The small molecule below binds the protein below.
Small molecule (SMILES): Nc1nc(-c2ccc(O)cc2)cc(N(Cc2ccccn2)Cc2ccccn2)n1

Sequence of chain 1.A:
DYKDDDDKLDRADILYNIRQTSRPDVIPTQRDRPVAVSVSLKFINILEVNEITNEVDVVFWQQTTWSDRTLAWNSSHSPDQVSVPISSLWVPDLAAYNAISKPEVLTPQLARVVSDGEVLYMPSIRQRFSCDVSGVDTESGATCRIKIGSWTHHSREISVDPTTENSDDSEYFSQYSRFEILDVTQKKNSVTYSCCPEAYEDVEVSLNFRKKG

Binding-site contacts:
Ligand atom C05 contacts residue GLN63 of chain 1.B at 3.6 Å.
Ligand atom C14 contacts residue LEU120 of chain 1.B at 3.5 Å (hydrophobic).
Ligand atom O01 contacts residue THR65 of chain 1.B at 3.2 Å (h-bond).
Ligand atom C10 contacts residue GLN63 of chain 1.B at 3.1 Å.
Ligand atom N03 contacts residue GLN63 of chain 1.B at 3.1 Å (h-bond).
Ligand atom C08 contacts residue GLN63 of chain 1.B at 3.7 Å.
Ligand atom N03 contacts residue MET122 of chain 1.B at 3.5 Å (h-bond).
Ligand atom C04 contacts residue CYS196 of chain 1.A at 3.5 Å (hydrophobic).
Ligand atom C20 contacts residue TRP151 of chain 1.A at 3.6 Å (hydrophobic).
Ligand atom N01 contacts residue TYR172 of chain 1.B at 3.0 Å (h-bond).
Ligand atom N01 contacts residue TYR193 of chain 1.A at 3.5 Å.
Ligand atom C07 contacts residue LEU120 of chain 1.B at 3.5 Å (hydrophobic).
Ligand atom C14 contacts residue ARG112 of chain 1.B at 3.6 Å.
Ligand atom N06 contacts residue MET122 of chain 1.B at 3.4 Å.
Ligand atom C01 contacts residue CYS195 of chain 1.A at 3.7 Å (hydrophobic).
Ligand atom C11 contacts residue TYR200 of chain 1.A at 3.3 Å (hydrophobic).
Ligand atom C03 contacts residue MET122 of chain 1.B at 3.8 Å (hydrophobic).
Ligand atom N03 contacts residue CYS195 of chain 1.A at 3.4 Å (h-bond).
Ligand atom C09 contacts residue GLN63 of chain 1.B at 3.7 Å.
Ligand atom C22 contacts residue TYR200 of chain 1.A at 3.5 Å (hydrophobic).
Ligand atom C13 contacts residue ARG112 of chain 1.B at 3.6 Å.
Ligand atom C04 contacts residue GLN63 of chain 1.B at 3.8 Å.
Ligand atom C15 contacts residue MET122 of chain 1.B at 3.8 Å (hydrophobic).
Ligand atom C18 contacts residue TYR200 of chain 1.A at 3.7 Å (hydrophobic).
Ligand atom C01 contacts residue CYS196 of chain 1.A at 3.6 Å (hydrophobic).
Ligand atom C16 contacts residue TRP151 of chain 1.A at 3.3 Å (hydrophobic).
Ligand atom N02 contacts residue MET122 of chain 1.B at 3.6 Å.
Ligand atom C01 contacts residue MET122 of chain 1.B at 3.8 Å (hydrophobic).
Ligand atom C19 contacts residue TRP151 of chain 1.A at 3.2 Å (hydrophobic).
Ligand atom C04 contacts residue MET122 of chain 1.B at 3.7 Å (hydrophobic).
Ligand atom N06 contacts residue TRP151 of chain 1.A at 3.2 Å (h-bond).
Ligand atom N05 contacts residue TRP151 of chain 1.A at 3.1 Å (h-bond).
Ligand atom C02 contacts residue MET122 of chain 1.B at 3.6 Å (hydrophobic).
Ligand atom O01 contacts residue THR64 of chain 1.B at 3.8 Å.
Ligand atom N05 contacts residue MET122 of chain 1.B at 3.6 Å.
Ligand atom C17 contacts residue TYR200 of chain 1.A at 3.3 Å (hydrophobic).
Ligand atom N03 contacts residue CYS196 of chain 1.A at 3.4 Å (h-bond).
Ligand atom N01 contacts residue CYS195 of chain 1.A at 3.7 Å.
Ligand atom C19 contacts residue MET122 of chain 1.B at 3.7 Å (hydrophobic).
Ligand atom C03 contacts residue CYS196 of chain 1.A at 3.8 Å (hydrophobic).

Sequence of chain 1.B:
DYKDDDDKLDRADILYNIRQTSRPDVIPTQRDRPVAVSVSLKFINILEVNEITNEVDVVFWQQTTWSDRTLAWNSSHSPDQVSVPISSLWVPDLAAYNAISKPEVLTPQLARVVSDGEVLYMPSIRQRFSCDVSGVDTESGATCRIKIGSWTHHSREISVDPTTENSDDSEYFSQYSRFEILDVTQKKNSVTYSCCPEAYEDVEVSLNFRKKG